Binding-site contacts:
Ligand atom C8 contacts residue ARG109 of chain 1.A at 3.8 Å.
Ligand atom O7 contacts residue PRO111 of chain 1.A at 4.0 Å.
Ligand atom C8 contacts residue PRO111 of chain 1.A at 3.2 Å (hydrophobic).
Ligand atom C7 contacts residue ASN112 of chain 1.A at 3.5 Å.
Ligand atom O3 contacts residue ASN112 of chain 1.A at 4.5 Å.
Ligand atom C4 contacts residue ASN112 of chain 1.A at 3.6 Å.
Ligand atom C7 contacts residue PRO111 of chain 1.A at 3.9 Å (hydrophobic).
Ligand atom O7 contacts residue ASN112 of chain 1.A at 3.6 Å (h-bond).
Ligand atom C3 contacts residue ASN112 of chain 1.A at 3.1 Å.
Ligand atom O5 contacts residue ASN112 of chain 1.A at 2.4 Å (h-bond).
Ligand atom C8 contacts residue ILE110 of chain 1.A at 3.5 Å (hydrophobic).
Ligand atom C5 contacts residue ASN112 of chain 1.A at 2.8 Å.
Ligand atom C6 contacts residue ASN112 of chain 1.A at 4.2 Å.
Ligand atom C2 contacts residue ASN112 of chain 1.A at 2.5 Å.
Ligand atom N2 contacts residue ASN112 of chain 1.A at 2.8 Å (h-bond).
Ligand atom C7 contacts residue ILE110 of chain 1.A at 4.5 Å (hydrophobic).
Ligand atom C1 contacts residue ASN112 of chain 1.A at 1.4 Å.
Ligand atom O4 contacts residue ASN112 of chain 1.A at 4.5 Å.
Ligand atom C8 contacts residue ASN112 of chain 1.A at 3.9 Å.

Sequence of chain 1.A:
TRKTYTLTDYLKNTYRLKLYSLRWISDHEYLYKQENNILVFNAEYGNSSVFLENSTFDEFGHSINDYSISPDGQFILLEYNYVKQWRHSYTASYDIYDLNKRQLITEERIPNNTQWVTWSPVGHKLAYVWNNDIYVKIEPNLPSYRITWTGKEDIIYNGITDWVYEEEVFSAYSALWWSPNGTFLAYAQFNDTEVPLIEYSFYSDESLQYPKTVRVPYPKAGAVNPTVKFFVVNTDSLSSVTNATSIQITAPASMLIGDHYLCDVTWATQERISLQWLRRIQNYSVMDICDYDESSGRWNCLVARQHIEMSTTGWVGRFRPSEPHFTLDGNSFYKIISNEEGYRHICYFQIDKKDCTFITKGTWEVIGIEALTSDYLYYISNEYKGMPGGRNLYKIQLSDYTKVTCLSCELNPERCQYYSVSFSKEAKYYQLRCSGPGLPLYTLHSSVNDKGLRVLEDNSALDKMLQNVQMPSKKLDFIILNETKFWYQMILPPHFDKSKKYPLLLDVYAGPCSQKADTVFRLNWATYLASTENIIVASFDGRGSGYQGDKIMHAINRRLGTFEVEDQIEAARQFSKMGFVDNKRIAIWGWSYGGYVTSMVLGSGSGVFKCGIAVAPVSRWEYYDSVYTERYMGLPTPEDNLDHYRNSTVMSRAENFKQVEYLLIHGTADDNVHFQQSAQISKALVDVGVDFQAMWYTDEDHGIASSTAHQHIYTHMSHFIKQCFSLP

A protein and the small-molecule ligand that binds it are described below.
Small molecule (SMILES): CC(=O)N[C@H]1[C@H](O[C@H]2[C@H](O)[C@@H](NC(C)=O)CO[C@@H]2CO)O[C@H](CO)[C@@H](O)[C@@H]1O